Sequence of chain 1.A:
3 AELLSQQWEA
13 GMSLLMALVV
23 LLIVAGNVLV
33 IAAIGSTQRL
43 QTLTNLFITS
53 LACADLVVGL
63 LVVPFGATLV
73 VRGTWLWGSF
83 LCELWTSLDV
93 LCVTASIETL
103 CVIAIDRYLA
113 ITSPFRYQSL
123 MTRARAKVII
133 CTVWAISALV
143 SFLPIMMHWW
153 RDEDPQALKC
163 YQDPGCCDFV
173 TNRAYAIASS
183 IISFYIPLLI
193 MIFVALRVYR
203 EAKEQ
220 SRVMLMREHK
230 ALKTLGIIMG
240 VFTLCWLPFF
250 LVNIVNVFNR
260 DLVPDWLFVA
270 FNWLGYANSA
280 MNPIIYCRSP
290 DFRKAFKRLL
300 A

This protein binds this small molecule.
Small molecule (SMILES): CCCCCCCCCC(=O)N(CCO)C[C@@H](O)[C@@H](O)[C@@H](O)[C@@H](O)CO

Binding-site contacts:
Ligand atom C12 contacts residue VAL200 of chain 1.A at 4.1 Å (hydrophobic).
Ligand atom C15 contacts residue GLY235 of chain 1.A at 4.2 Å.
Ligand atom C18 contacts residue ALA197 of chain 1.A at 4.5 Å (hydrophobic).
Ligand atom C9 contacts residue GLY235 of chain 1.A at 4.4 Å.
Ligand atom C18 contacts residue LEU231 of chain 1.A at 4.2 Å (hydrophobic).
Ligand atom C12 contacts residue GLY235 of chain 1.A at 4.4 Å.
Ligand atom C21 contacts residue LEU231 of chain 1.A at 4.3 Å (hydrophobic).
Ligand atom C15 contacts residue VAL200 of chain 1.A at 4.3 Å (hydrophobic).
Ligand atom C9 contacts residue LEU234 of chain 1.A at 4.5 Å (hydrophobic).
Ligand atom C9 contacts residue LEU231 of chain 1.A at 4.5 Å (hydrophobic).
Ligand atom C15 contacts residue LEU231 of chain 1.A at 3.5 Å (hydrophobic).
Ligand atom C12 contacts residue ALA197 of chain 1.A at 3.8 Å (hydrophobic).
Ligand atom C9 contacts residue VAL200 of chain 1.A at 4.2 Å (hydrophobic).
Ligand atom C21 contacts residue TYR201 of chain 1.A at 4.0 Å (hydrophobic).
Ligand atom C9 contacts residue MET238 of chain 1.A at 3.9 Å (hydrophobic).